Sequence of chain 1.A:
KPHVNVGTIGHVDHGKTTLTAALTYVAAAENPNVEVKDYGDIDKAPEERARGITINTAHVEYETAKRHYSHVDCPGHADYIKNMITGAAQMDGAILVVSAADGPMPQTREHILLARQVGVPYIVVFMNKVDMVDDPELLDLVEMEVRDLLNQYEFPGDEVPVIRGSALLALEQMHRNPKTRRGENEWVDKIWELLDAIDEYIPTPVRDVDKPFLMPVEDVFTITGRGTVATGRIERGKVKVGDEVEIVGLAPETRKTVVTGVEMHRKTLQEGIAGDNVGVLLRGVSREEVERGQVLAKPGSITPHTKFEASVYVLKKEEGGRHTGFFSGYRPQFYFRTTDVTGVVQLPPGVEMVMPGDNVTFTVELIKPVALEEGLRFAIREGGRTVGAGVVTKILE

This small molecule binds to this protein.
Small molecule (SMILES): Nc1nc2c(ncn2[C@@H]2O[C@H](CO[P](=O)(O)O[P](=O)(O)NP(=O)(O)O)[C@@H](O)[C@H]2O)c(=O)[nH]1

Binding-site contacts:
Ligand atom N2 contacts residue ASP139 of chain 1.A at 2.9 Å (salt-bridge).
Ligand atom O6 contacts residue ASN136 of chain 1.A at 3.1 Å (h-bond).
Ligand atom O6 contacts residue ASP139 of chain 1.A at 3.4 Å (salt-bridge).
Ligand atom O2A contacts residue TYR47 of chain 1.A at 2.5 Å (h-bond).
Ligand atom O2B contacts residue LYS24 of chain 1.A at 3.3 Å (salt-bridge).
Ligand atom O1B contacts residue HIS22 of chain 1.A at 3.4 Å (h-bond).
Ligand atom O2G contacts residue GLY84 of chain 1.A at 3.0 Å (h-bond).
Ligand atom C6 contacts residue LEU176 of chain 1.A at 3.4 Å (hydrophobic).
Ligand atom O1B contacts residue GLY23 of chain 1.A at 2.9 Å (h-bond).
Ligand atom O3G contacts residue THR62 of chain 1.A at 3.2 Å (h-bond).
Ligand atom O1A contacts residue THR26 of chain 1.A at 2.7 Å (h-bond).
Ligand atom N2 contacts residue MET140 of chain 1.A at 3.4 Å.
Ligand atom N7 contacts residue ASN136 of chain 1.A at 3.0 Å (h-bond).
Ligand atom O1G contacts residue THR62 of chain 1.A at 2.9 Å (h-bond).
Ligand atom O6 contacts residue LYS137 of chain 1.A at 3.4 Å (salt-bridge).
Ligand atom O2G contacts residue ASP21 of chain 1.A at 3.3 Å (salt-bridge).
Ligand atom O6 contacts residue LEU176 of chain 1.A at 3.2 Å (h-bond).
Ligand atom N3B contacts residue MG1 of chain 1.C at 3.3 Å.
Ligand atom O3A contacts residue GLY23 of chain 1.A at 3.2 Å (h-bond).
Ligand atom O2B contacts residue MG1 of chain 1.C at 2.1 Å.
Ligand atom O2G contacts residue LYS24 of chain 1.A at 2.7 Å (salt-bridge).
Ligand atom N1 contacts residue ASP139 of chain 1.A at 2.7 Å (salt-bridge).
Ligand atom O2B contacts residue THR25 of chain 1.A at 2.8 Å (h-bond).
Ligand atom O1A contacts residue TYR47 of chain 1.A at 3.5 Å.
Ligand atom PB contacts residue LYS24 of chain 1.A at 3.5 Å.
Ligand atom C8 contacts residue THR26 of chain 1.A at 3.5 Å.
Ligand atom O1A contacts residue GLY23 of chain 1.A at 3.5 Å.
Ligand atom PG contacts residue MG1 of chain 1.C at 3.2 Å.
Ligand atom O1A contacts residue THR25 of chain 1.A at 3.4 Å (h-bond).
Ligand atom O1G contacts residue MG1 of chain 1.C at 2.0 Å.
Ligand atom O6 contacts residue ALA175 of chain 1.A at 3.1 Å (h-bond).
Ligand atom N3B contacts residue ASP21 of chain 1.A at 3.2 Å (salt-bridge).
Ligand atom O1B contacts residue LYS24 of chain 1.A at 2.8 Å (salt-bridge).
Ligand atom C5' contacts residue ASP21 of chain 1.A at 3.3 Å.
Ligand atom C5 contacts residue LEU176 of chain 1.A at 3.5 Å (hydrophobic).
Ligand atom O2G contacts residue VAL20 of chain 1.A at 3.2 Å.
Ligand atom O6 contacts residue SER174 of chain 1.A at 3.0 Å (h-bond).
Ligand atom PB contacts residue MG1 of chain 1.C at 3.2 Å.
Ligand atom O4' contacts residue LYS137 of chain 1.A at 3.1 Å (salt-bridge).
Ligand atom O3G contacts residue ILE61 of chain 1.A at 3.5 Å.